Sequence of chain 1.G:
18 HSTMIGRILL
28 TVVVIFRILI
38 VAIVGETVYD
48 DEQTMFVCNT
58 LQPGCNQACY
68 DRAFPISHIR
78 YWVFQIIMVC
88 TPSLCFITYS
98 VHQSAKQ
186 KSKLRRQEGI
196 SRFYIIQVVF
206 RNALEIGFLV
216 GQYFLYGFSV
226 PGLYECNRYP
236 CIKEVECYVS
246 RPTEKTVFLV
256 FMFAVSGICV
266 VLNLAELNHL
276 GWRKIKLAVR

The protein below binds the small molecule below.
Small molecule (SMILES): CC(C)CCC[C@@H](C)[C@H]1CC[C@H]2[C@@H]3CC=C4C[C@@H](OC(=O)CCC(=O)O)CC[C@]4(C)[C@H]3CC[C@]12C

Binding-site contacts:
Ligand atom OAG contacts residue ARG206 of chain 1.G at 3.9 Å.
Ligand atom OAW contacts residue SER90 of chain 1.G at 4.5 Å.
Ligand atom OAW contacts residue ARG206 of chain 1.G at 4.4 Å.
Ligand atom CAK contacts residue Y011 of chain 1.MC at 3.8 Å.
Ligand atom CAI contacts residue Y011 of chain 1.MC at 3.9 Å.
Ligand atom OAG contacts residue LEU27 of chain 1.G at 4.3 Å.
Ligand atom CAY contacts residue THR28 of chain 1.G at 4.0 Å.
Ligand atom CAM contacts residue TYR199 of chain 1.G at 3.3 Å (hydrophobic).
Ligand atom CAU contacts residue ILE35 of chain 1.G at 4.1 Å (hydrophobic).
Ligand atom CAS contacts residue ILE35 of chain 1.G at 4.5 Å (hydrophobic).
Ligand atom OAG contacts residue THR28 of chain 1.G at 3.2 Å (h-bond).
Ligand atom CAQ contacts residue Y011 of chain 1.MC at 3.7 Å.
Ligand atom CAO contacts residue Y011 of chain 1.MC at 4.3 Å.
Ligand atom CAY contacts residue ARG206 of chain 1.G at 3.7 Å.
Ligand atom CAD contacts residue SER90 of chain 1.G at 3.9 Å.
Ligand atom CAR contacts residue SER90 of chain 1.G at 4.2 Å.
Ligand atom CAP contacts residue Y011 of chain 1.MC at 4.0 Å.
Ligand atom CAM contacts residue ARG206 of chain 1.G at 3.5 Å.
Ligand atom CAC contacts residue ILE35 of chain 1.G at 3.8 Å (hydrophobic).
Ligand atom CAT contacts residue CYS87 of chain 1.G at 4.2 Å (hydrophobic).
Ligand atom CAS contacts residue CYS87 of chain 1.G at 4.2 Å (hydrophobic).